Binding-site contacts:
Ligand atom O2G contacts residue GLY12 of chain 1.A at 3.3 Å.
Ligand atom O6 contacts residue ASP119 of chain 1.A at 3.3 Å (salt-bridge).
Ligand atom O1G contacts residue THR35 of chain 1.A at 3.0 Å (h-bond).
Ligand atom O6 contacts residue ASN116 of chain 1.A at 3.4 Å (h-bond).
Ligand atom N2 contacts residue LEU120 of chain 1.A at 3.6 Å.
Ligand atom O2B contacts residue SER17 of chain 1.A at 3.2 Å (h-bond).
Ligand atom O2G contacts residue GLY60 of chain 1.A at 3.1 Å (h-bond).
Ligand atom O2' contacts residue VAL29 of chain 1.A at 2.8 Å (h-bond).
Ligand atom O1A contacts residue ALA18 of chain 1.A at 2.8 Å (h-bond).
Ligand atom O6 contacts residue SER145 of chain 1.A at 3.5 Å.
Ligand atom PB contacts residue MG1 of chain 1.B at 3.5 Å.
Ligand atom N7 contacts residue ASN116 of chain 1.A at 3.0 Å (h-bond).
Ligand atom O3A contacts residue GLY13 of chain 1.A at 3.5 Å.
Ligand atom O3A contacts residue GLY15 of chain 1.A at 3.1 Å (h-bond).
Ligand atom O1A contacts residue SER17 of chain 1.A at 3.3 Å.
Ligand atom O2G contacts residue GLY13 of chain 1.A at 3.6 Å (h-bond).
Ligand atom O1B contacts residue GLY15 of chain 1.A at 3.2 Å (h-bond).
Ligand atom C4 contacts residue PHE28 of chain 1.A at 3.6 Å (hydrophobic).
Ligand atom O4' contacts residue LYS117 of chain 1.A at 3.1 Å (salt-bridge).
Ligand atom O3G contacts residue PRO34 of chain 1.A at 3.4 Å.
Ligand atom O1B contacts residue VAL14 of chain 1.A at 3.2 Å (h-bond).
Ligand atom O2B contacts residue LYS16 of chain 1.A at 3.5 Å (salt-bridge).
Ligand atom O1A contacts residue GLY15 of chain 1.A at 3.5 Å.
Ligand atom O2G contacts residue LYS16 of chain 1.A at 2.7 Å (salt-bridge).
Ligand atom O2' contacts residue ASP30 of chain 1.A at 3.2 Å.
Ligand atom O6 contacts residue LYS147 of chain 1.A at 3.2 Å (salt-bridge).
Ligand atom O1G contacts residue MG1 of chain 1.B at 2.4 Å.
Ligand atom C5' contacts residue GLY13 of chain 1.A at 3.2 Å.
Ligand atom PG contacts residue MG1 of chain 1.B at 3.5 Å.
Ligand atom C8 contacts residue GLY15 of chain 1.A at 3.5 Å.
Ligand atom O1B contacts residue GLY13 of chain 1.A at 3.5 Å (h-bond).
Ligand atom N1 contacts residue ASP119 of chain 1.A at 3.0 Å (salt-bridge).
Ligand atom C5 contacts residue ASN116 of chain 1.A at 3.5 Å.
Ligand atom O6 contacts residue ALA146 of chain 1.A at 2.8 Å (h-bond).
Ligand atom C8 contacts residue ALA18 of chain 1.A at 3.5 Å (hydrophobic).
Ligand atom O2' contacts residue PHE28 of chain 1.A at 3.4 Å.
Ligand atom O2B contacts residue MG1 of chain 1.B at 2.4 Å.
Ligand atom N3B contacts residue GLY13 of chain 1.A at 3.1 Å (h-bond).
Ligand atom N2 contacts residue ASP119 of chain 1.A at 3.0 Å (salt-bridge).
Ligand atom O1B contacts residue LYS16 of chain 1.A at 3.0 Å (salt-bridge).

Sequence of chain 1.A:
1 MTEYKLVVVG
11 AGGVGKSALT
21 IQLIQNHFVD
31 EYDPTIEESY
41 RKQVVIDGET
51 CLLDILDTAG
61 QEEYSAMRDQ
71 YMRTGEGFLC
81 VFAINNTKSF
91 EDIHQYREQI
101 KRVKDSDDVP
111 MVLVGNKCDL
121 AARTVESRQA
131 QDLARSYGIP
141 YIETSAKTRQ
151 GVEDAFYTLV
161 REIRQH

The small molecule below binds the protein below.
Small molecule (SMILES): Nc1nc2c(ncn2[C@@H]2O[C@H](CO[P](=O)(O)O[P](=O)(O)NP(=O)(O)O)[C@@H](O)[C@H]2O)c(=O)[nH]1